Sequence of chain 3.F:
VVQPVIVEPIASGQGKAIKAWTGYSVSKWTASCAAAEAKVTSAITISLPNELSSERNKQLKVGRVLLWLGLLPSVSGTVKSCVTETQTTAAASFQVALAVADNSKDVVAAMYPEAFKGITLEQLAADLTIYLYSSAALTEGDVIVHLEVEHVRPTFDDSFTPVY

Binding-site contacts:
Ligand atom O3' contacts residue GLU140 of chain 3.F at 4.4 Å.
Ligand atom N6 contacts residue TRP47 of chain 3.F at 4.2 Å.
Ligand atom O4' contacts residue LYS143 of chain 3.F at 4.4 Å.
Ligand atom C6 contacts residue TRP47 of chain 3.F at 3.7 Å (hydrophobic).
Ligand atom C2' contacts residue LYS143 of chain 3.F at 3.7 Å.
Ligand atom C2' contacts residue GLU140 of chain 3.F at 3.0 Å.
Ligand atom N1 contacts residue TRP47 of chain 3.F at 3.7 Å.
Ligand atom C3' contacts residue GLU140 of chain 3.F at 3.8 Å.
Ligand atom N3 contacts residue TRP47 of chain 3.F at 3.4 Å.
Ligand atom C1' contacts residue TRP47 of chain 3.F at 3.7 Å (hydrophobic).
Ligand atom C1' contacts residue GLU140 of chain 3.F at 2.7 Å.
Ligand atom C5' contacts residue ARG90 of chain 3.F at 4.3 Å.
Ligand atom N7 contacts residue LYS143 of chain 3.F at 3.8 Å.
Ligand atom N9 contacts residue LYS143 of chain 3.F at 3.2 Å (salt-bridge).
Ligand atom C4 contacts residue TRP47 of chain 3.F at 3.3 Å (hydrophobic).
Ligand atom N9 contacts residue TRP47 of chain 3.F at 3.3 Å.
Ligand atom O4' contacts residue GLU140 of chain 3.F at 3.0 Å (salt-bridge).
Ligand atom C8 contacts residue TRP47 of chain 3.F at 3.6 Å (hydrophobic).
Ligand atom C5 contacts residue TRP47 of chain 3.F at 3.8 Å (hydrophobic).
Ligand atom C4' contacts residue GLU140 of chain 3.F at 3.4 Å.
Ligand atom O4' contacts residue LYS143 of chain 3.F at 4.2 Å.
Ligand atom N9 contacts residue GLU140 of chain 3.F at 4.1 Å.
Ligand atom C2 contacts residue TRP47 of chain 3.F at 3.4 Å (hydrophobic).
Ligand atom C8 contacts residue LYS143 of chain 3.F at 2.7 Å.
Ligand atom O2' contacts residue GLU140 of chain 3.F at 2.3 Å (salt-bridge).
Ligand atom O4' contacts residue TRP47 of chain 3.F at 3.4 Å.
Ligand atom O2' contacts residue LYS143 of chain 3.F at 3.8 Å.
Ligand atom C1' contacts residue LYS143 of chain 3.F at 3.2 Å.
Ligand atom N7 contacts residue TRP47 of chain 3.F at 3.6 Å.

A small-molecule ligand and the protein it binds are described below.
Small molecule (SMILES): Nc1ncnc2c1ncn2[C@@H]1O[C@H]([C@@H]2O[C@@H]3[C@H](O[P](=O)(O)O2)[C@@H](CO[P](=O)(O)O[C@H]2[C@@H](O)[C@H](n4cnc5c(N)ncnc54)O[C@@H]2COP(=O)=O)O[C@H]3n2ccc(=O)[nH]c2=O)[C@@H](O[P](=O)(O)OC[C@H]2O[C@@H](n3ccc(=O)[nH]c3=O)[C@H](O)[C@@H]2O)[C@H]1O